The small molecule below binds the protein below.
Small molecule (SMILES): COc1cc2c(cc1-c1c(C)noc1C)ncc1[nH]c(=O)n([C@H](C)c3ccccn3)c12

Sequence of chain 1.A:
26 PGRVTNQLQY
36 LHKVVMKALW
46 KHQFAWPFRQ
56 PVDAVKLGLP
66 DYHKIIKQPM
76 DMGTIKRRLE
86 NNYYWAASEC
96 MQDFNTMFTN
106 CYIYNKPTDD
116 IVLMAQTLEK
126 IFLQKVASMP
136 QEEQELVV

Binding-site contacts:
Ligand atom N4 contacts residue PRO52 of chain 1.A at 3.4 Å (h-bond).
Ligand atom N1 contacts residue LEU62 of chain 1.A at 4.0 Å.
Ligand atom N5 contacts residue VAL57 of chain 1.A at 3.9 Å.
Ligand atom C16 contacts residue PRO52 of chain 1.A at 3.8 Å (hydrophobic).
Ligand atom C10 contacts residue MET119 of chain 1.A at 4.0 Å (hydrophobic).
Ligand atom C7 contacts residue LEU62 of chain 1.A at 4.0 Å (hydrophobic).
Ligand atom O3 contacts residue VAL57 of chain 1.A at 4.0 Å.
Ligand atom C21 contacts residue PRO52 of chain 1.A at 3.8 Å (hydrophobic).
Ligand atom C17 contacts residue LEU62 of chain 1.A at 4.0 Å (hydrophobic).
Ligand atom C22 contacts residue ASN110 of chain 1.A at 3.7 Å.
Ligand atom N3 contacts residue TRP51 of chain 1.A at 3.4 Å.
Ligand atom C16 contacts residue LEU62 of chain 1.A at 3.6 Å (hydrophobic).
Ligand atom C11 contacts residue ILE116 of chain 1.A at 3.9 Å (hydrophobic).
Ligand atom C13 contacts residue TRP51 of chain 1.A at 3.6 Å (hydrophobic).
Ligand atom C19 contacts residue VAL57 of chain 1.A at 3.8 Å (hydrophobic).
Ligand atom C10 contacts residue PRO52 of chain 1.A at 3.8 Å (hydrophobic).
Ligand atom C20 contacts residue ILE116 of chain 1.A at 3.8 Å (hydrophobic).
Ligand atom O1 contacts residue ILE116 of chain 1.A at 3.4 Å.
Ligand atom C11 contacts residue MET119 of chain 1.A at 3.8 Å (hydrophobic).
Ligand atom C23 contacts residue LEU64 of chain 1.A at 3.2 Å (hydrophobic).
Ligand atom C21 contacts residue ILE116 of chain 1.A at 3.8 Å (hydrophobic).
Ligand atom C14 contacts residue LEU62 of chain 1.A at 3.9 Å (hydrophobic).
Ligand atom C20 contacts residue VAL57 of chain 1.A at 3.7 Å (hydrophobic).
Ligand atom N4 contacts residue LEU62 of chain 1.A at 3.8 Å.
Ligand atom C18 contacts residue ILE116 of chain 1.A at 4.0 Å (hydrophobic).
Ligand atom C1 contacts residue ILE116 of chain 1.A at 3.8 Å (hydrophobic).
Ligand atom C14 contacts residue TRP51 of chain 1.A at 3.9 Å (hydrophobic).
Ligand atom C22 contacts residue VAL57 of chain 1.A at 3.9 Å (hydrophobic).
Ligand atom C4 contacts residue LEU62 of chain 1.A at 3.8 Å (hydrophobic).
Ligand atom C19 contacts residue ILE116 of chain 1.A at 3.9 Å (hydrophobic).
Ligand atom O3 contacts residue ASN110 of chain 1.A at 3.2 Å (h-bond).
Ligand atom O2 contacts residue TRP51 of chain 1.A at 3.8 Å.
Ligand atom N5 contacts residue CYS106 of chain 1.A at 3.8 Å.
Ligand atom C21 contacts residue PHE53 of chain 1.A at 3.5 Å (hydrophobic).
Ligand atom C2 contacts residue ILE116 of chain 1.A at 3.8 Å (hydrophobic).
Ligand atom C17 contacts residue PRO52 of chain 1.A at 3.8 Å (hydrophobic).
Ligand atom C10 contacts residue ILE116 of chain 1.A at 3.9 Å (hydrophobic).
Ligand atom C23 contacts residue ASN110 of chain 1.A at 3.6 Å.
Ligand atom C9 contacts residue TRP51 of chain 1.A at 3.6 Å (hydrophobic).
Ligand atom C5 contacts residue LEU62 of chain 1.A at 3.8 Å (hydrophobic).